Sequence of chain 1.A:
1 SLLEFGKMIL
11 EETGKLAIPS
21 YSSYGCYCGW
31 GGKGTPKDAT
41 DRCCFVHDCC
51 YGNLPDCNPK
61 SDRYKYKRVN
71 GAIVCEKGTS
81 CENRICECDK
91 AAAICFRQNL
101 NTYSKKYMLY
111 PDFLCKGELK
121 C

Binding-site contacts:
Ligand atom C3 contacts residue LYS60 of chain 1.A at 4.0 Å.
Ligand atom C8 contacts residue ASP48 of chain 1.A at 3.4 Å.
Ligand atom C4 contacts residue TRP30 of chain 1.A at 3.2 Å (hydrophobic).
Ligand atom C5 contacts residue TRP30 of chain 1.A at 3.1 Å (hydrophobic).
Ligand atom C9 contacts residue TRP30 of chain 1.A at 4.0 Å (hydrophobic).
Ligand atom C2 contacts residue GLY29 of chain 1.A at 3.8 Å.
Ligand atom C10 contacts residue TYR51 of chain 1.A at 3.2 Å (hydrophobic).
Ligand atom N contacts residue LYS60 of chain 1.A at 3.8 Å.
Ligand atom C10 contacts residue LYS60 of chain 1.A at 3.9 Å.
Ligand atom O3 contacts residue HIS47 of chain 1.A at 3.5 Å (h-bond).
Ligand atom C1 contacts residue GLY29 of chain 1.A at 3.8 Å.
Ligand atom C2 contacts residue LYS60 of chain 1.A at 4.0 Å.
Ligand atom O2 contacts residue TYR51 of chain 1.A at 4.1 Å.
Ligand atom C13 contacts residue TYR51 of chain 1.A at 3.6 Å (hydrophobic).
Ligand atom C5 contacts residue GLY31 of chain 1.A at 4.0 Å.
Ligand atom C8 contacts residue CYS28 of chain 1.A at 4.1 Å (hydrophobic).
Ligand atom C12 contacts residue TYR51 of chain 1.A at 3.5 Å (hydrophobic).
Ligand atom C3 contacts residue TRP30 of chain 1.A at 3.9 Å (hydrophobic).
Ligand atom C3 contacts residue GLY29 of chain 1.A at 3.4 Å.
Ligand atom C8 contacts residue TYR27 of chain 1.A at 3.6 Å (hydrophobic).
Ligand atom OH contacts residue GLY29 of chain 1.A at 3.2 Å (h-bond).
Ligand atom C8 contacts residue GLY29 of chain 1.A at 3.0 Å.
Ligand atom C14 contacts residue TYR51 of chain 1.A at 3.9 Å (hydrophobic).
Ligand atom C15 contacts residue LYS60 of chain 1.A at 3.2 Å.
Ligand atom C6 contacts residue GLY29 of chain 1.A at 3.4 Å.
Ligand atom OH contacts residue ASP48 of chain 1.A at 2.6 Å (salt-bridge).
Ligand atom C8 contacts residue TRP30 of chain 1.A at 3.8 Å (hydrophobic).
Ligand atom O3 contacts residue ASP48 of chain 1.A at 3.0 Å (salt-bridge).
Ligand atom C7 contacts residue ASP48 of chain 1.A at 2.7 Å.
Ligand atom C9 contacts residue GLY29 of chain 1.A at 4.0 Å.
Ligand atom C9 contacts residue ASP48 of chain 1.A at 3.2 Å.
Ligand atom C16 contacts residue LYS60 of chain 1.A at 3.1 Å.
Ligand atom OH contacts residue TYR27 of chain 1.A at 2.7 Å (h-bond).
Ligand atom C10 contacts residue PRO59 of chain 1.A at 3.1 Å (hydrophobic).
Ligand atom C6 contacts residue TRP30 of chain 1.A at 3.9 Å (hydrophobic).
Ligand atom C4 contacts residue GLY29 of chain 1.A at 3.0 Å.
Ligand atom C5 contacts residue GLY29 of chain 1.A at 3.0 Å.
Ligand atom O2 contacts residue ASP48 of chain 1.A at 2.9 Å (salt-bridge).
Ligand atom O3 contacts residue TYR51 of chain 1.A at 3.7 Å.
Ligand atom OH contacts residue CYS28 of chain 1.A at 3.8 Å.

This protein binds this small molecule.
Small molecule (SMILES): CN1[C@@H]2CC[C@H]1CC(OC(=O)[C@H](CO)c1ccccc1)C2